Sequence of chain 1.B:
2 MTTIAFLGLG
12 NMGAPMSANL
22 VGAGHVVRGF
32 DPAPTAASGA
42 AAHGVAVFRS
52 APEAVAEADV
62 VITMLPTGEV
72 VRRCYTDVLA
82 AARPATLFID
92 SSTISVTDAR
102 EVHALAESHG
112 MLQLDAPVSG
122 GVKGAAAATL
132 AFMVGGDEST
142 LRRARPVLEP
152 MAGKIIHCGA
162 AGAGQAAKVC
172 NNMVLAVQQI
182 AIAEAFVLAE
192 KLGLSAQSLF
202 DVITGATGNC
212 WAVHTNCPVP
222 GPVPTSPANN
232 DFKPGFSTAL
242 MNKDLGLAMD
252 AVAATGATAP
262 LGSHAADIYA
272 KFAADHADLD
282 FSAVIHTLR

A protein and the small-molecule ligand that binds it are described below.
Small molecule (SMILES): C[C@@H](CCC(=O)O)C(=O)O

Binding-site contacts:
Ligand atom C2 contacts residue ALA153 of chain 1.B at 3.0 Å (hydrophobic).
Ligand atom C4 contacts residue ILE156 of chain 1.B at 4.5 Å (hydrophobic).
Ligand atom C3 contacts residue GLU150 of chain 1.B at 4.4 Å.
Ligand atom C4 contacts residue GLU150 of chain 1.B at 4.0 Å.
Ligand atom C5 contacts residue LYS155 of chain 1.B at 3.6 Å.
Ligand atom O8 contacts residue ALA153 of chain 1.B at 2.6 Å (h-bond).
Ligand atom C1 contacts residue ALA153 of chain 1.B at 2.8 Å (hydrophobic).
Ligand atom C1 contacts residue GLU150 of chain 1.B at 3.6 Å.
Ligand atom O10 contacts residue GLU150 of chain 1.B at 3.9 Å.
Ligand atom C2 contacts residue GLU150 of chain 1.B at 3.0 Å.
Ligand atom O8 contacts residue GLU150 of chain 1.B at 3.2 Å (salt-bridge).
Ligand atom C5 contacts residue ILE156 of chain 1.B at 4.2 Å (hydrophobic).
Ligand atom O8 contacts residue ALA129 of chain 1.B at 3.6 Å (h-bond).
Ligand atom C4 contacts residue GLY154 of chain 1.B at 4.3 Å.
Ligand atom C5 contacts residue ALA153 of chain 1.B at 3.1 Å (hydrophobic).
Ligand atom C3 contacts residue ALA153 of chain 1.B at 3.5 Å (hydrophobic).
Ligand atom O10 contacts residue ILE156 of chain 1.B at 4.0 Å.
Ligand atom C7 contacts residue GLU150 of chain 1.B at 4.3 Å.
Ligand atom C5 contacts residue GLY154 of chain 1.B at 3.2 Å.
Ligand atom O9 contacts residue ALA153 of chain 1.B at 3.6 Å (h-bond).
Ligand atom C4 contacts residue ALA153 of chain 1.B at 3.8 Å (hydrophobic).